This protein binds this small molecule.
Small molecule (SMILES): Nc1ccc2c(NCc3cc(CC4CC4)co3)nc(-c3ccccc3)nc2c1

Sequence of chain 1.A:
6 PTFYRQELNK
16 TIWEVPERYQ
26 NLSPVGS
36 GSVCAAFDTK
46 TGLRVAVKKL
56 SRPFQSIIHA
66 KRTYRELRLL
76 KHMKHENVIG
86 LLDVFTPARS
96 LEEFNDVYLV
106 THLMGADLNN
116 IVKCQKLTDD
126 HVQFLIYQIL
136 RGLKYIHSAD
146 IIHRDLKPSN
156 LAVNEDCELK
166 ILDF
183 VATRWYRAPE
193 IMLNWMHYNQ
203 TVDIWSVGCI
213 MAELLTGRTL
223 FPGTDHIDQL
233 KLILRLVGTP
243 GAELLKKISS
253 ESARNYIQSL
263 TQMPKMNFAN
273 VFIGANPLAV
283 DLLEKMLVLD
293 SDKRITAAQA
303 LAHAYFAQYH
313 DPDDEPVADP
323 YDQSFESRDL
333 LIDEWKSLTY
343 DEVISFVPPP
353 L

Binding-site contacts:
Ligand atom CAF contacts residue SER293 of chain 1.A at 3.6 Å.
Ligand atom CAR contacts residue LEU291 of chain 1.A at 3.5 Å (hydrophobic).
Ligand atom CAT contacts residue ALA255 of chain 1.A at 3.9 Å (hydrophobic).
Ligand atom NAV contacts residue LEU291 of chain 1.A at 3.4 Å (h-bond).
Ligand atom CAA contacts residue TRP197 of chain 1.A at 3.6 Å (hydrophobic).
Ligand atom CAF contacts residue ASP294 of chain 1.A at 3.7 Å.
Ligand atom CAG contacts residue LEU232 of chain 1.A at 3.8 Å (hydrophobic).
Ligand atom C6 contacts residue LYS249 of chain 1.A at 3.7 Å.
Ligand atom C5 contacts residue TRP197 of chain 1.A at 3.8 Å (hydrophobic).
Ligand atom CAR contacts residue GLU192 of chain 1.A at 3.4 Å.
Ligand atom C2 contacts residue TRP197 of chain 1.A at 3.8 Å (hydrophobic).
Ligand atom CAU contacts residue LEU195 of chain 1.A at 3.9 Å (hydrophobic).
Ligand atom CAW contacts residue TRP197 of chain 1.A at 3.7 Å (hydrophobic).
Ligand atom C5 contacts residue LEU246 of chain 1.A at 3.9 Å (hydrophobic).
Ligand atom CAO contacts residue ILE259 of chain 1.A at 3.6 Å (hydrophobic).
Ligand atom CAL contacts residue ILE259 of chain 1.A at 3.9 Å (hydrophobic).
Ligand atom CAF contacts residue LYS249 of chain 1.A at 4.0 Å.
Ligand atom CAK contacts residue SER252 of chain 1.A at 3.8 Å.
Ligand atom CAT contacts residue LEU195 of chain 1.A at 3.5 Å (hydrophobic).
Ligand atom CAS contacts residue TRP197 of chain 1.A at 3.3 Å (hydrophobic).
Ligand atom N1 contacts residue TRP197 of chain 1.A at 3.6 Å.
Ligand atom CAJ contacts residue TRP197 of chain 1.A at 3.7 Å (hydrophobic).
Ligand atom CAD contacts residue LEU246 of chain 1.A at 3.5 Å (hydrophobic).
Ligand atom N1 contacts residue LYS249 of chain 1.A at 3.7 Å.
Ligand atom CAH contacts residue LEU291 of chain 1.A at 3.8 Å (hydrophobic).
Ligand atom C6 contacts residue TRP197 of chain 1.A at 3.6 Å (hydrophobic).
Ligand atom CAG contacts residue LEU236 of chain 1.A at 3.7 Å (hydrophobic).
Ligand atom NAX contacts residue LYS249 of chain 1.A at 3.6 Å.
Ligand atom CAA contacts residue LYS249 of chain 1.A at 3.8 Å.
Ligand atom CAO contacts residue LEU195 of chain 1.A at 3.6 Å (hydrophobic).
Ligand atom CAL contacts residue LEU236 of chain 1.A at 3.6 Å (hydrophobic).
Ligand atom CAB contacts residue TRP197 of chain 1.A at 3.4 Å (hydrophobic).
Ligand atom CAD contacts residue SER293 of chain 1.A at 3.5 Å.
Ligand atom CAF contacts residue ASP292 of chain 1.A at 3.4 Å.
Ligand atom CAB contacts residue LYS249 of chain 1.A at 3.2 Å.
Ligand atom CAD contacts residue ASP292 of chain 1.A at 4.0 Å.
Ligand atom CAM contacts residue PRO191 of chain 1.A at 3.6 Å (hydrophobic).
Ligand atom NAX contacts residue ASP294 of chain 1.A at 2.7 Å (salt-bridge).
Ligand atom CAA contacts residue ASP294 of chain 1.A at 3.6 Å.
Ligand atom CAM contacts residue LEU291 of chain 1.A at 3.5 Å (hydrophobic).